Binding-site contacts:
Ligand atom O2B contacts residue SER258 of chain 2.A at 4.0 Å.
Ligand atom O1B contacts residue GLY255 of chain 2.A at 3.4 Å.
Ligand atom N3A contacts residue GLY256 of chain 2.A at 3.9 Å.
Ligand atom O2A contacts residue GLY255 of chain 2.A at 3.8 Å.
Ligand atom N3A contacts residue MG1 of chain 2.D at 3.6 Å.
Ligand atom PA contacts residue MG1 of chain 2.D at 3.6 Å.
Ligand atom PB contacts residue SER49 of chain 2.A at 4.1 Å.
Ligand atom PB contacts residue THR164 of chain 2.A at 4.0 Å.
Ligand atom O2B contacts residue GLU212 of chain 2.A at 4.0 Å.
Ligand atom PB contacts residue ALA257 of chain 2.A at 4.1 Å.
Ligand atom PA contacts residue GLY256 of chain 2.A at 4.0 Å.
Ligand atom O3B contacts residue GLY255 of chain 2.A at 3.8 Å.
Ligand atom N3A contacts residue GLY48 of chain 2.A at 4.1 Å.
Ligand atom N3A contacts residue THR164 of chain 2.A at 4.0 Å.
Ligand atom PB contacts residue MG1 of chain 2.D at 3.3 Å.
Ligand atom O1A contacts residue SER49 of chain 2.A at 2.9 Å (h-bond).
Ligand atom PA contacts residue ARG53 of chain 2.A at 3.6 Å.
Ligand atom PA contacts residue SER49 of chain 2.A at 3.5 Å.
Ligand atom PA contacts residue SER50 of chain 2.A at 4.0 Å.
Ligand atom O2B contacts residue MG1 of chain 2.D at 3.7 Å.
Ligand atom O5' contacts residue MG1 of chain 2.D at 2.5 Å.
Ligand atom O5' contacts residue ARG53 of chain 2.A at 2.9 Å (salt-bridge).
Ligand atom O3B contacts residue GLU212 of chain 2.A at 3.9 Å.
Ligand atom O2A contacts residue SER49 of chain 2.A at 3.9 Å.
Ligand atom O2B contacts residue THR164 of chain 2.A at 3.1 Å (h-bond).
Ligand atom O1A contacts residue ARG53 of chain 2.A at 3.2 Å (salt-bridge).
Ligand atom O3B contacts residue GLY256 of chain 2.A at 4.1 Å.
Ligand atom PB contacts residue GLY256 of chain 2.A at 3.8 Å.
Ligand atom O5' contacts residue GLY48 of chain 2.A at 3.9 Å.
Ligand atom O1B contacts residue SER258 of chain 2.A at 3.2 Å (h-bond).
Ligand atom O2B contacts residue ALA165 of chain 2.A at 3.3 Å (h-bond).
Ligand atom O5' contacts residue ASP46 of chain 2.A at 4.1 Å.
Ligand atom O2A contacts residue GLY256 of chain 2.A at 2.8 Å (h-bond).
Ligand atom O1A contacts residue SER50 of chain 2.A at 2.8 Å (h-bond).
Ligand atom O3B contacts residue MG1 of chain 2.D at 2.2 Å.
Ligand atom N3A contacts residue SER49 of chain 2.A at 2.8 Å (h-bond).
Ligand atom O1B contacts residue ALA257 of chain 2.A at 2.8 Å (h-bond).
Ligand atom O1A contacts residue GLY48 of chain 2.A at 3.6 Å.
Ligand atom O1B contacts residue GLY256 of chain 2.A at 2.8 Å (h-bond).
Ligand atom O1B contacts residue SER49 of chain 2.A at 3.9 Å.

This small molecule binds to this protein.
Small molecule (SMILES): Nc1ncnc2c1ncn2[C@@H]1O[C@H](COP(=O)(O)NP(=O)(O)O)[C@@H](O)[C@H]1O

Sequence of chain 2.A:
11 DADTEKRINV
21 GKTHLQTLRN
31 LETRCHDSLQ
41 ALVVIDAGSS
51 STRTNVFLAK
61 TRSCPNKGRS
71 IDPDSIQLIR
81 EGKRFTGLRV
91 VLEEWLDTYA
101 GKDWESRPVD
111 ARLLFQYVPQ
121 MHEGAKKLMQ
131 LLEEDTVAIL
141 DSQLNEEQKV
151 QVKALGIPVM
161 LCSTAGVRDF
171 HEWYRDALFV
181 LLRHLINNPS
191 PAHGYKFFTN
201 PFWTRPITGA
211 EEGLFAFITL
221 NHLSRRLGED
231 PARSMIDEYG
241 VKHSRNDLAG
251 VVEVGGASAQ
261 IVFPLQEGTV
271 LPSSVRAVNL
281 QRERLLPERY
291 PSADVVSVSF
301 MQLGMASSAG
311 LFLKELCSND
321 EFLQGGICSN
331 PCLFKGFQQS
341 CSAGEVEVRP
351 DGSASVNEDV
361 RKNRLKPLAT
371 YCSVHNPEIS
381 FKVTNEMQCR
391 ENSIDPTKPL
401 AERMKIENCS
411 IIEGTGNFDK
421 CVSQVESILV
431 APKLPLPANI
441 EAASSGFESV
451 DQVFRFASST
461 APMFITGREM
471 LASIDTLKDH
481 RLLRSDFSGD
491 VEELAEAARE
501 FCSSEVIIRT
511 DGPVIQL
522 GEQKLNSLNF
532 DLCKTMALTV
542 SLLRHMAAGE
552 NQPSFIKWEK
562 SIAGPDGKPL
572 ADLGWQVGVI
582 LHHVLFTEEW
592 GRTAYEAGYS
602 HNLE